Binding-site contacts:
Ligand atom O04 contacts residue CYS132 of chain 1.B at 3.8 Å.
Ligand atom S02 contacts residue ASN225 of chain 1.B at 3.8 Å.
Ligand atom C09 contacts residue GLU129 of chain 1.B at 4.0 Å.
Ligand atom C01 contacts residue CYS132 of chain 1.B at 3.6 Å (hydrophobic).
Ligand atom S02 contacts residue ALA128 of chain 1.B at 4.5 Å.
Ligand atom S02 contacts residue CYS132 of chain 1.B at 4.2 Å.
Ligand atom O03 contacts residue CYS132 of chain 1.B at 4.4 Å.
Ligand atom N11 contacts residue GLU129 of chain 1.B at 4.0 Å.
Ligand atom O04 contacts residue GLU221 of chain 1.B at 4.2 Å.
Ligand atom O03 contacts residue GLU129 of chain 1.B at 4.2 Å.
Ligand atom C07 contacts residue GLU221 of chain 1.B at 4.3 Å.
Ligand atom C01 contacts residue ALA128 of chain 1.B at 4.1 Å (hydrophobic).
Ligand atom O03 contacts residue LEU222 of chain 1.B at 4.0 Å.
Ligand atom O04 contacts residue ASN225 of chain 1.B at 2.8 Å (h-bond).
Ligand atom C06 contacts residue GLU221 of chain 1.B at 4.3 Å.
Ligand atom O03 contacts residue ALA128 of chain 1.B at 3.4 Å.
Ligand atom C10 contacts residue GLU129 of chain 1.B at 4.4 Å.
Ligand atom C01 contacts residue GLU129 of chain 1.B at 3.3 Å.
Ligand atom C06 contacts residue ASN225 of chain 1.B at 3.8 Å.
Ligand atom O04 contacts residue LEU222 of chain 1.B at 3.6 Å.
Ligand atom N05 contacts residue ASN225 of chain 1.B at 3.6 Å (h-bond).

The protein below binds the small molecule below.
Small molecule (SMILES): CS(=O)(=O)N1CCC[C@@H]1CN

Sequence of chain 1.B:
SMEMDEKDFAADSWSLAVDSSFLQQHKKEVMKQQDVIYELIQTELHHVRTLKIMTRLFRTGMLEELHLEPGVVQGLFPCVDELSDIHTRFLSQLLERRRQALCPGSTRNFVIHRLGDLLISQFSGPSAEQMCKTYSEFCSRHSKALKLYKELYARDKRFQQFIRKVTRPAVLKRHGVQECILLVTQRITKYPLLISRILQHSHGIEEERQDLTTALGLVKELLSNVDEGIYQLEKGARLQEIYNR